Sequence of chain 1.C:
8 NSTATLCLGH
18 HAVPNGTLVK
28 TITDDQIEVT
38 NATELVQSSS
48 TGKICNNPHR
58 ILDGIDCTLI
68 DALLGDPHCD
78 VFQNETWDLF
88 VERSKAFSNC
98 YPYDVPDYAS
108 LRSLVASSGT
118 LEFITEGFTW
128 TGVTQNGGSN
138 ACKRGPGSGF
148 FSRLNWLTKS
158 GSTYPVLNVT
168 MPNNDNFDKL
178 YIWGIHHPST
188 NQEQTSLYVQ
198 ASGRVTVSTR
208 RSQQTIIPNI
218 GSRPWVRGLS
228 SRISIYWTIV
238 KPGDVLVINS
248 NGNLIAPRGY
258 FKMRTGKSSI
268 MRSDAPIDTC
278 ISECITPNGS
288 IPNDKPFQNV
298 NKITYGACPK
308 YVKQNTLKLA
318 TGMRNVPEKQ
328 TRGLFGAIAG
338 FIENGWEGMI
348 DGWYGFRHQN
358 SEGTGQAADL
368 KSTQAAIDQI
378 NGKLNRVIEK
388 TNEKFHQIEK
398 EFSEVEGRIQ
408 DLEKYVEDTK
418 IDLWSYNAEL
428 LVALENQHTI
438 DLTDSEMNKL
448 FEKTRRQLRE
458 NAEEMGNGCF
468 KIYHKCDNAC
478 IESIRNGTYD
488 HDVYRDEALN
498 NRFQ

A protein and the small-molecule ligand that binds it are described below.
Small molecule (SMILES): CC(=O)N[C@@H]1[C@@H](O)[C@H](O)[C@@H](CO)O[C@H]1O

Binding-site contacts:
Ligand atom C8 contacts residue ASN22 of chain 1.C at 3.7 Å.
Ligand atom C2 contacts residue ASN22 of chain 1.C at 2.5 Å.
Ligand atom C1 contacts residue ASN22 of chain 1.C at 1.4 Å.
Ligand atom C5 contacts residue ASN22 of chain 1.C at 3.7 Å.
Ligand atom C4 contacts residue ASN22 of chain 1.C at 4.2 Å.
Ligand atom N2 contacts residue ASN22 of chain 1.C at 2.8 Å (h-bond).
Ligand atom O7 contacts residue ASN22 of chain 1.C at 4.2 Å.
Ligand atom C7 contacts residue ASN22 of chain 1.C at 3.4 Å.
Ligand atom O5 contacts residue ASN22 of chain 1.C at 2.4 Å (h-bond).
Ligand atom C3 contacts residue ASN22 of chain 1.C at 3.8 Å.